A protein and the small-molecule ligand that binds it are described below.
Small molecule (SMILES): CCOC(=O)c1c(NC(=O)Cc2cccs2)sc2c1CCN(C(=O)OCC)C2

Binding-site contacts:
Ligand atom C1 contacts residue PHE294 of chain 1.B at 3.7 Å (hydrophobic).
Ligand atom C14 contacts residue PRO244 of chain 1.B at 3.7 Å (hydrophobic).
Ligand atom C6 contacts residue MET195 of chain 1.B at 3.9 Å (hydrophobic).
Ligand atom C13 contacts residue ASN243 of chain 1.B at 3.6 Å.
Ligand atom C15 contacts residue PRO244 of chain 1.B at 3.5 Å (hydrophobic).
Ligand atom C21 contacts residue SER290 of chain 1.B at 3.9 Å.
Ligand atom C22 contacts residue MET279 of chain 1.B at 3.5 Å (hydrophobic).
Ligand atom O28 contacts residue MET195 of chain 1.B at 3.1 Å.
Ligand atom C9 contacts residue MET279 of chain 1.B at 3.9 Å (hydrophobic).
Ligand atom C21 contacts residue GLN291 of chain 1.B at 3.4 Å.
Ligand atom C16 contacts residue GLN291 of chain 1.B at 3.0 Å.
Ligand atom C11 contacts residue LEU241 of chain 1.B at 3.9 Å (hydrophobic).
Ligand atom C27 contacts residue MET279 of chain 1.B at 3.6 Å (hydrophobic).
Ligand atom S4 contacts residue PHE294 of chain 1.B at 3.7 Å.
Ligand atom C5 contacts residue PHE294 of chain 1.B at 3.9 Å (hydrophobic).
Ligand atom C26 contacts residue MET279 of chain 1.B at 3.8 Å (hydrophobic).
Ligand atom C15 contacts residue TYR251 of chain 1.B at 3.6 Å (hydrophobic).
Ligand atom C12 contacts residue TYR81 of chain 1.B at 3.2 Å (hydrophobic).
Ligand atom C15 contacts residue PHE294 of chain 1.B at 3.8 Å (hydrophobic).
Ligand atom C19 contacts residue PHE294 of chain 1.B at 3.6 Å (hydrophobic).
Ligand atom C24 contacts residue PHE294 of chain 1.B at 3.9 Å (hydrophobic).
Ligand atom O25 contacts residue PHE294 of chain 1.B at 3.7 Å.
Ligand atom C11 contacts residue PHE294 of chain 1.B at 3.8 Å (hydrophobic).
Ligand atom O23 contacts residue PHE294 of chain 1.B at 3.4 Å.
Ligand atom C16 contacts residue THR255 of chain 1.B at 3.6 Å.
Ligand atom S17 contacts residue ASN243 of chain 1.B at 3.9 Å.
Ligand atom O23 contacts residue GLN291 of chain 1.B at 3.1 Å (h-bond).
Ligand atom C3 contacts residue PHE294 of chain 1.B at 3.4 Å (hydrophobic).
Ligand atom C22 contacts residue MET259 of chain 1.B at 3.4 Å (hydrophobic).
Ligand atom C16 contacts residue TYR251 of chain 1.B at 3.4 Å (hydrophobic).
Ligand atom O18 contacts residue LEU241 of chain 1.B at 3.1 Å.
Ligand atom O20 contacts residue PHE262 of chain 1.B at 3.7 Å.
Ligand atom C27 contacts residue PHE294 of chain 1.B at 3.9 Å (hydrophobic).
Ligand atom C12 contacts residue ASN243 of chain 1.B at 3.2 Å.
Ligand atom C15 contacts residue GLN291 of chain 1.B at 2.8 Å.
Ligand atom N10 contacts residue PHE294 of chain 1.B at 3.5 Å.
Ligand atom C22 contacts residue SER290 of chain 1.B at 3.9 Å.
Ligand atom C22 contacts residue PHE262 of chain 1.B at 3.6 Å (hydrophobic).
Ligand atom C14 contacts residue PHE294 of chain 1.B at 3.1 Å (hydrophobic).
Ligand atom C2 contacts residue PHE294 of chain 1.B at 3.6 Å (hydrophobic).

Sequence of chain 1.B:
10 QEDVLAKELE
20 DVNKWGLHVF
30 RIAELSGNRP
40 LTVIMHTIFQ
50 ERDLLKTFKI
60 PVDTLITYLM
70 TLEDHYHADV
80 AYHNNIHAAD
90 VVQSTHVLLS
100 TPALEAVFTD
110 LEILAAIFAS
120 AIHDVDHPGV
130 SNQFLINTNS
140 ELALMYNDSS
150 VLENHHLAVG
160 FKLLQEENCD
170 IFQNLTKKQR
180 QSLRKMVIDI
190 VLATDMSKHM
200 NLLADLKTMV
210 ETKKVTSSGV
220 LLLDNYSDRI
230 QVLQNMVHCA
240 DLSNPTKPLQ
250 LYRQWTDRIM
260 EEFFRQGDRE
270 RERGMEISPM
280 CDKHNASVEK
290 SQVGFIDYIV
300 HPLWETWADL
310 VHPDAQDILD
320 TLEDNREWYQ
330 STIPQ